Binding-site contacts:
Ligand atom OAD contacts residue ALA156 of chain 1.B at 3.7 Å.
Ligand atom CAE contacts residue TYR191 of chain 1.B at 4.5 Å (hydrophobic).
Ligand atom CAE contacts residue GLN154 of chain 1.B at 4.3 Å.
Ligand atom OAD contacts residue ASN151 of chain 1.B at 4.4 Å.
Ligand atom OAD contacts residue MET160 of chain 1.B at 4.1 Å.
Ligand atom CAA contacts residue LEU98 of chain 1.B at 3.8 Å (hydrophobic).
Ligand atom CAG contacts residue NAD1 of chain 1.H at 4.1 Å.
Ligand atom OAB contacts residue ALA96 of chain 1.B at 3.8 Å.
Ligand atom CAG contacts residue ASN151 of chain 1.B at 4.2 Å.
Ligand atom OAB contacts residue LEU98 of chain 1.B at 3.4 Å.
Ligand atom OAH contacts residue NAD1 of chain 1.H at 3.7 Å.
Ligand atom CAA contacts residue GLN154 of chain 1.B at 3.3 Å.
Ligand atom CAG contacts residue TYR191 of chain 1.B at 3.6 Å (hydrophobic).
Ligand atom CAC contacts residue ASN151 of chain 1.B at 3.9 Å.
Ligand atom OAF contacts residue TYR159 of chain 1.B at 3.4 Å.
Ligand atom OAD contacts residue LEU98 of chain 1.B at 4.0 Å.
Ligand atom CAE contacts residue ASN151 of chain 1.B at 3.9 Å.
Ligand atom CAE contacts residue TYR159 of chain 1.B at 4.0 Å (hydrophobic).
Ligand atom CAC contacts residue GLN154 of chain 1.B at 3.1 Å.
Ligand atom OAF contacts residue ALA96 of chain 1.B at 3.4 Å.
Ligand atom CAA contacts residue TRP210 of chain 1.B at 4.4 Å (hydrophobic).
Ligand atom OAD contacts residue TYR159 of chain 1.B at 4.5 Å.
Ligand atom OAD contacts residue GLN154 of chain 1.B at 3.6 Å.

Sequence of chain 1.B:
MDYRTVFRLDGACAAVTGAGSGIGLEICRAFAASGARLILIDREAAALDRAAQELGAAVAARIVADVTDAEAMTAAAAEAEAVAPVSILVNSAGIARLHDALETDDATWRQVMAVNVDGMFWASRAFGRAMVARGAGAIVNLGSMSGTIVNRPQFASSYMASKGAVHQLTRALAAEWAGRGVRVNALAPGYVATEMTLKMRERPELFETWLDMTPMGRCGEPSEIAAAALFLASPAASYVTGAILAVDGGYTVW

A small-molecule ligand and the protein it binds are described below.
Small molecule (SMILES): OC[C@@H](O)[C@@H](O)CO